Sequence of chain 1.D:
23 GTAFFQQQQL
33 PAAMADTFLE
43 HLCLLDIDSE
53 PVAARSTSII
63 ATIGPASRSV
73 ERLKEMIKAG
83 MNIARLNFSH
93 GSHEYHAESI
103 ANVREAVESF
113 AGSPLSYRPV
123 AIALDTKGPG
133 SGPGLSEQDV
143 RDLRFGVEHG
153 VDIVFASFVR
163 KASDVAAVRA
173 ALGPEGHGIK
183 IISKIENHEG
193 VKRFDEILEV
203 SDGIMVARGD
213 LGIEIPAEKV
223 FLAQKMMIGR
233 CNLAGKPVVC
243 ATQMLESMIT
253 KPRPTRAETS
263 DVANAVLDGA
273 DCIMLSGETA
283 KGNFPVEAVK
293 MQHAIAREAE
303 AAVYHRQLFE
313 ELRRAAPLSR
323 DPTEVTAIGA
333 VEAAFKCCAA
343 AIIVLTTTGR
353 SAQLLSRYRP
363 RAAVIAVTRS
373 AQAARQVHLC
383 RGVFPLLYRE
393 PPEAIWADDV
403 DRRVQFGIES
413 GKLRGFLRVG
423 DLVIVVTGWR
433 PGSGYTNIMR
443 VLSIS

This protein binds this small molecule.
Small molecule (SMILES): O=P(O)(O)OC[C@H]1O[C@](O)(COP(=O)(O)O)[C@@H](O)[C@@H]1O

Binding-site contacts:
Ligand atom C6 contacts residue LEU347 of chain 1.D at 3.8 Å (hydrophobic).
Ligand atom O6P contacts residue SER353 of chain 1.D at 2.6 Å (h-bond).
Ligand atom O2P contacts residue ARG405 of chain 1.D at 2.5 Å (salt-bridge).
Ligand atom O6P contacts residue ARG352 of chain 1.D at 3.8 Å.
Ligand atom O4 contacts residue GLY434 of chain 1.D at 2.7 Å (h-bond).
Ligand atom O2 contacts residue GLY430 of chain 1.D at 3.7 Å.
Ligand atom O3P contacts residue ARG405 of chain 1.D at 2.8 Å (salt-bridge).
Ligand atom O2 contacts residue LEU347 of chain 1.D at 3.4 Å.
Ligand atom O5P contacts residue GLY436 of chain 1.D at 2.9 Å (h-bond).
Ligand atom O6 contacts residue THR348 of chain 1.D at 3.6 Å.
Ligand atom P1 contacts residue ARG405 of chain 1.D at 3.6 Å.
Ligand atom P2 contacts residue SER435 of chain 1.D at 3.4 Å.
Ligand atom O3P contacts residue TRP398 of chain 1.D at 2.7 Å (h-bond).
Ligand atom P2 contacts residue THR348 of chain 1.D at 3.5 Å.
Ligand atom C5 contacts residue GLY434 of chain 1.D at 3.5 Å.
Ligand atom C4 contacts residue GLY434 of chain 1.D at 3.4 Å.
Ligand atom C1 contacts residue ARG405 of chain 1.D at 3.8 Å.
Ligand atom O4 contacts residue TYR437 of chain 1.D at 2.9 Å (h-bond).
Ligand atom P2 contacts residue SER353 of chain 1.D at 3.5 Å.
Ligand atom O1 contacts residue GLY434 of chain 1.D at 3.8 Å.
Ligand atom C6 contacts residue THR438 of chain 1.D at 3.4 Å.
Ligand atom O1P contacts residue GLY434 of chain 1.D at 2.9 Å (h-bond).
Ligand atom O1P contacts residue PRO433 of chain 1.D at 3.6 Å.
Ligand atom O5 contacts residue LEU347 of chain 1.D at 3.7 Å.
Ligand atom O3 contacts residue GLY430 of chain 1.D at 3.3 Å.
Ligand atom C6 contacts residue SER353 of chain 1.D at 3.8 Å.
Ligand atom C3 contacts residue GLY434 of chain 1.D at 3.5 Å.
Ligand atom O6 contacts residue THR349 of chain 1.D at 3.0 Å (h-bond).
Ligand atom O4P contacts residue THR350 of chain 1.D at 2.7 Å (h-bond).
Ligand atom P2 contacts residue THR349 of chain 1.D at 3.7 Å.
Ligand atom O3 contacts residue ARG432 of chain 1.D at 2.7 Å (salt-bridge).
Ligand atom O5P contacts residue SER353 of chain 1.D at 3.6 Å (h-bond).
Ligand atom O4 contacts residue THR438 of chain 1.D at 3.4 Å (h-bond).
Ligand atom O4P contacts residue THR349 of chain 1.D at 3.2 Å (h-bond).
Ligand atom O3 contacts residue TRP398 of chain 1.D at 3.6 Å.
Ligand atom O6P contacts residue THR348 of chain 1.D at 2.6 Å (h-bond).
Ligand atom O5P contacts residue SER435 of chain 1.D at 3.1 Å (h-bond).
Ligand atom O4P contacts residue SER435 of chain 1.D at 2.9 Å (h-bond).
Ligand atom O4P contacts residue THR348 of chain 1.D at 3.6 Å (h-bond).
Ligand atom C3 contacts residue ARG432 of chain 1.D at 3.3 Å.